Sequence of chain 1.C:
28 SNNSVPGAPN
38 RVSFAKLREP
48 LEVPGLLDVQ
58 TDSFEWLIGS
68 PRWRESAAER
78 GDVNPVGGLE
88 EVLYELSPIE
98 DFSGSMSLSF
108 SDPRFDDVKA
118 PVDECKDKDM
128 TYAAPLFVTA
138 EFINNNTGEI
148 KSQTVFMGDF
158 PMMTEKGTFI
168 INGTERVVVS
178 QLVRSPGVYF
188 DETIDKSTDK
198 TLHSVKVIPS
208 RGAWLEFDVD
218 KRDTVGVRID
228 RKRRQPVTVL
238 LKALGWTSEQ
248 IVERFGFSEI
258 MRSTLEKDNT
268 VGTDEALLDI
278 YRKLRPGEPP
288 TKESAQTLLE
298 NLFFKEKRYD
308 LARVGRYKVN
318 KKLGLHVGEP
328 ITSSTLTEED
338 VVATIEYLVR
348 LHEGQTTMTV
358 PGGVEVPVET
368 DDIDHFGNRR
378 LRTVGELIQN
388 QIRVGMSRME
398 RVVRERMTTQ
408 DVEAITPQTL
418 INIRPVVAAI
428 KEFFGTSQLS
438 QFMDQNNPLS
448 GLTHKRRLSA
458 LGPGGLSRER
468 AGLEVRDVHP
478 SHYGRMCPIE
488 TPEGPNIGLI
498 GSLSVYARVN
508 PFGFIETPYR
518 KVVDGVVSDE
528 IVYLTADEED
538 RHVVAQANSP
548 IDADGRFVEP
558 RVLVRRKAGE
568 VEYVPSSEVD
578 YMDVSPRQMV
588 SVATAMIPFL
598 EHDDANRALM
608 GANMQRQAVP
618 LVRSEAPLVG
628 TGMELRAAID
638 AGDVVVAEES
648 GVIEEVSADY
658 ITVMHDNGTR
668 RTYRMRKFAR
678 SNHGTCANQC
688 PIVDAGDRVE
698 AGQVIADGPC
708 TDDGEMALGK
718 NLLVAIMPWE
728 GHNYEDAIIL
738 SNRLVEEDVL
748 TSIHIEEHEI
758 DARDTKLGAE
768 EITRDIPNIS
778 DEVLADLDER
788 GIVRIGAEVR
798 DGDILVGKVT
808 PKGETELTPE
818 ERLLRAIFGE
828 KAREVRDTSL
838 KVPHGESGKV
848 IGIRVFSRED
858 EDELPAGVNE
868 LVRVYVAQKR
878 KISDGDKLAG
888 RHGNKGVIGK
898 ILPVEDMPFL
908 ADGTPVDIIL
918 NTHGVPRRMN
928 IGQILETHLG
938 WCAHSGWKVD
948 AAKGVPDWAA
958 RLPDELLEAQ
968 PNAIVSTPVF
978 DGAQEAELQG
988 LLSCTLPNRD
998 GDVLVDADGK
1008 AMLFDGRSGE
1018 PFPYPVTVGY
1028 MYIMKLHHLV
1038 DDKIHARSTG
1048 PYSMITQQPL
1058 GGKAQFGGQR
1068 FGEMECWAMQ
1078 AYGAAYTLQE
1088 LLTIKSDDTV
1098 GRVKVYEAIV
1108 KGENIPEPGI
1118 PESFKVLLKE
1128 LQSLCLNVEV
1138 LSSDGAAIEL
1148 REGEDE

This small molecule binds to this protein.
Small molecule (SMILES): CO[C@H]1CCO[C@@]2(C)Oc3c(C)c(O)c4c(O)c(c5c(c4c3C2=O)NC2(CCN(CC(C)C)CC2)N5)NC(=O)[C@H](C)CCC[C@H](C)[C@H](O)[C@@H](C)[C@@H](O)[C@@H](C)[C@H](OC(=O)c2ccccc2)[C@@H]1C

Sequence of chain 1.F:
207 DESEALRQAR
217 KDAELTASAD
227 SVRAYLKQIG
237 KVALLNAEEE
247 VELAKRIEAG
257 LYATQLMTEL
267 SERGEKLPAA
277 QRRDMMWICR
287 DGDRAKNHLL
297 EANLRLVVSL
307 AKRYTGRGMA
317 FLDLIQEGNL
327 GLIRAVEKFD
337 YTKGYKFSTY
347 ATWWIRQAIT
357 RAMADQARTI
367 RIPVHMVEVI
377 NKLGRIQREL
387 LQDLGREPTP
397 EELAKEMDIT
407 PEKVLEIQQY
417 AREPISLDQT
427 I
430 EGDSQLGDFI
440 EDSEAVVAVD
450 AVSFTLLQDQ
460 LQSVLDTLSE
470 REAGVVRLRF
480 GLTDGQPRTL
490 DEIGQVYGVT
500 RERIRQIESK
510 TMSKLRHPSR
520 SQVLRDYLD

Binding-site contacts:
Ligand atom C19 contacts residue ARG613 of chain 1.C at 3.1 Å.
Ligand atom C18 contacts residue ARG613 of chain 1.C at 2.8 Å.
Ligand atom C11 contacts residue ARG465 of chain 1.C at 3.2 Å.
Ligand atom C13 contacts residue GLN435 of chain 1.C at 3.3 Å.
Ligand atom C35 contacts residue PHE439 of chain 1.C at 3.2 Å (hydrophobic).
Ligand atom C32 contacts residue ASP441 of chain 1.C at 2.6 Å.
Ligand atom C51 contacts residue PHE439 of chain 1.C at 3.0 Å (hydrophobic).
Ligand atom O10 contacts residue HIS451 of chain 1.C at 3.0 Å (h-bond).
Ligand atom C8 contacts residue GLN438 of chain 1.C at 2.9 Å.
Ligand atom C48 contacts residue PHE439 of chain 1.C at 3.3 Å (hydrophobic).
Ligand atom C39 contacts residue ASN493 of chain 1.C at 3.1 Å.
Ligand atom C30 contacts residue PRO489 of chain 1.C at 3.0 Å (hydrophobic).
Ligand atom O3 contacts residue GLN435 of chain 1.C at 3.0 Å (h-bond).
Ligand atom C18 contacts residue ARG454 of chain 1.C at 3.2 Å.
Ligand atom C50 contacts residue PHE439 of chain 1.C at 2.1 Å (hydrophobic).
Ligand atom O1 contacts residue ARG454 of chain 1.C at 3.0 Å (salt-bridge).
Ligand atom C1 contacts residue ILE497 of chain 1.C at 3.2 Å (hydrophobic).
Ligand atom O9 contacts residue GLN438 of chain 1.C at 3.0 Å.
Ligand atom O2 contacts residue GLN438 of chain 1.C at 2.7 Å (h-bond).
Ligand atom O10 contacts residue ARG454 of chain 1.C at 2.8 Å (salt-bridge).
Ligand atom O11 contacts residue PRO489 of chain 1.C at 3.2 Å.
Ligand atom O11 contacts residue ILE497 of chain 1.C at 3.2 Å.
Ligand atom C31 contacts residue ARG613 of chain 1.C at 3.2 Å.
Ligand atom C31 contacts residue ASP441 of chain 1.C at 2.7 Å.
Ligand atom C22 contacts residue ASP441 of chain 1.C at 3.3 Å.
Ligand atom C19 contacts residue ARG454 of chain 1.C at 2.5 Å.
Ligand atom O9 contacts residue PHE439 of chain 1.C at 3.1 Å (h-bond).
Ligand atom C12 contacts residue GLN435 of chain 1.C at 3.1 Å.
Ligand atom O5 contacts residue GLN435 of chain 1.C at 2.8 Å (h-bond).
Ligand atom O1 contacts residue ILE497 of chain 1.C at 3.1 Å.
Ligand atom C16 contacts residue ARG454 of chain 1.C at 3.2 Å.
Ligand atom O4 contacts residue GLU430 of chain 1.F at 3.3 Å (salt-bridge).
Ligand atom O8 contacts residue PHE439 of chain 1.C at 2.4 Å.
Ligand atom C29 contacts residue GLN435 of chain 1.C at 3.2 Å.
Ligand atom O4 contacts residue ARG465 of chain 1.C at 2.6 Å (salt-bridge).
Ligand atom O1 contacts residue GLN438 of chain 1.C at 3.2 Å (h-bond).
Ligand atom C20 contacts residue ASP441 of chain 1.C at 2.6 Å.
Ligand atom C17 contacts residue ARG613 of chain 1.C at 2.9 Å.
Ligand atom O2 contacts residue SER456 of chain 1.C at 2.8 Å (h-bond).
Ligand atom C49 contacts residue PHE439 of chain 1.C at 2.3 Å (hydrophobic).